Binding-site contacts:
Ligand atom C3 contacts residue LEU1014 of chain 1.B at 4.0 Å (hydrophobic).
Ligand atom C3 contacts residue PHE914 of chain 1.B at 3.8 Å (hydrophobic).
Ligand atom C1' contacts residue ARG880 of chain 1.B at 3.5 Å.
Ligand atom C3 contacts residue GLU802 of chain 1.B at 4.1 Å.
Ligand atom O2 contacts residue VAL1011 of chain 1.B at 3.8 Å.
Ligand atom C3 contacts residue LEU873 of chain 1.B at 4.3 Å (hydrophobic).
Ligand atom O2' contacts residue SER1008 of chain 1.B at 4.1 Å.
Ligand atom C2 contacts residue PHE914 of chain 1.B at 3.7 Å (hydrophobic).
Ligand atom O1' contacts residue ARG880 of chain 1.B at 3.3 Å (salt-bridge).
Ligand atom C5 contacts residue ALA1078 of chain 1.B at 3.8 Å (hydrophobic).
Ligand atom C1' contacts residue SER1008 of chain 1.B at 4.2 Å.
Ligand atom C6 contacts residue PHE914 of chain 1.B at 3.6 Å (hydrophobic).
Ligand atom O1' contacts residue SER1008 of chain 1.B at 3.9 Å.
Ligand atom O2' contacts residue PHE914 of chain 1.B at 3.5 Å.
Ligand atom C5 contacts residue GLU802 of chain 1.B at 3.0 Å.
Ligand atom O2' contacts residue ARG880 of chain 1.B at 2.7 Å (salt-bridge).
Ligand atom C1' contacts residue PHE914 of chain 1.B at 3.6 Å (hydrophobic).
Ligand atom C2 contacts residue THR1010 of chain 1.B at 4.3 Å.
Ligand atom C4 contacts residue PHE1009 of chain 1.B at 3.9 Å (hydrophobic).
Ligand atom O1' contacts residue PHE914 of chain 1.B at 4.0 Å.
Ligand atom C1' contacts residue THR1010 of chain 1.B at 3.8 Å.
Ligand atom C5 contacts residue PHE1009 of chain 1.B at 4.0 Å (hydrophobic).
Ligand atom C4 contacts residue LEU873 of chain 1.B at 4.2 Å (hydrophobic).
Ligand atom O2 contacts residue PHE914 of chain 1.B at 4.2 Å.
Ligand atom O1' contacts residue THR1010 of chain 1.B at 2.7 Å (h-bond).
Ligand atom C5 contacts residue PHE914 of chain 1.B at 3.5 Å (hydrophobic).
Ligand atom C3 contacts residue PHE1009 of chain 1.B at 3.7 Å (hydrophobic).
Ligand atom C4 contacts residue PHE914 of chain 1.B at 3.8 Å (hydrophobic).
Ligand atom O2 contacts residue SER876 of chain 1.B at 3.9 Å.
Ligand atom O2 contacts residue PHE1009 of chain 1.B at 4.2 Å.
Ligand atom C1' contacts residue PHE1009 of chain 1.B at 4.0 Å (hydrophobic).
Ligand atom C2 contacts residue PHE1009 of chain 1.B at 3.7 Å (hydrophobic).
Ligand atom O1' contacts residue PHE1009 of chain 1.B at 3.7 Å.
Ligand atom C4 contacts residue GLU802 of chain 1.B at 2.8 Å.
Ligand atom C6 contacts residue ALA1079 of chain 1.B at 4.1 Å (hydrophobic).
Ligand atom C1 contacts residue PHE914 of chain 1.B at 3.4 Å (hydrophobic).
Ligand atom C1 contacts residue PHE1009 of chain 1.B at 3.9 Å (hydrophobic).
Ligand atom C6 contacts residue PHE1009 of chain 1.B at 4.0 Å (hydrophobic).
Ligand atom O2' contacts residue ALA1079 of chain 1.B at 4.1 Å.
Ligand atom O2 contacts residue THR1010 of chain 1.B at 3.3 Å (h-bond).

This protein binds this small molecule.
Small molecule (SMILES): O=C(O)c1ccccc1O

Sequence of chain 1.B:
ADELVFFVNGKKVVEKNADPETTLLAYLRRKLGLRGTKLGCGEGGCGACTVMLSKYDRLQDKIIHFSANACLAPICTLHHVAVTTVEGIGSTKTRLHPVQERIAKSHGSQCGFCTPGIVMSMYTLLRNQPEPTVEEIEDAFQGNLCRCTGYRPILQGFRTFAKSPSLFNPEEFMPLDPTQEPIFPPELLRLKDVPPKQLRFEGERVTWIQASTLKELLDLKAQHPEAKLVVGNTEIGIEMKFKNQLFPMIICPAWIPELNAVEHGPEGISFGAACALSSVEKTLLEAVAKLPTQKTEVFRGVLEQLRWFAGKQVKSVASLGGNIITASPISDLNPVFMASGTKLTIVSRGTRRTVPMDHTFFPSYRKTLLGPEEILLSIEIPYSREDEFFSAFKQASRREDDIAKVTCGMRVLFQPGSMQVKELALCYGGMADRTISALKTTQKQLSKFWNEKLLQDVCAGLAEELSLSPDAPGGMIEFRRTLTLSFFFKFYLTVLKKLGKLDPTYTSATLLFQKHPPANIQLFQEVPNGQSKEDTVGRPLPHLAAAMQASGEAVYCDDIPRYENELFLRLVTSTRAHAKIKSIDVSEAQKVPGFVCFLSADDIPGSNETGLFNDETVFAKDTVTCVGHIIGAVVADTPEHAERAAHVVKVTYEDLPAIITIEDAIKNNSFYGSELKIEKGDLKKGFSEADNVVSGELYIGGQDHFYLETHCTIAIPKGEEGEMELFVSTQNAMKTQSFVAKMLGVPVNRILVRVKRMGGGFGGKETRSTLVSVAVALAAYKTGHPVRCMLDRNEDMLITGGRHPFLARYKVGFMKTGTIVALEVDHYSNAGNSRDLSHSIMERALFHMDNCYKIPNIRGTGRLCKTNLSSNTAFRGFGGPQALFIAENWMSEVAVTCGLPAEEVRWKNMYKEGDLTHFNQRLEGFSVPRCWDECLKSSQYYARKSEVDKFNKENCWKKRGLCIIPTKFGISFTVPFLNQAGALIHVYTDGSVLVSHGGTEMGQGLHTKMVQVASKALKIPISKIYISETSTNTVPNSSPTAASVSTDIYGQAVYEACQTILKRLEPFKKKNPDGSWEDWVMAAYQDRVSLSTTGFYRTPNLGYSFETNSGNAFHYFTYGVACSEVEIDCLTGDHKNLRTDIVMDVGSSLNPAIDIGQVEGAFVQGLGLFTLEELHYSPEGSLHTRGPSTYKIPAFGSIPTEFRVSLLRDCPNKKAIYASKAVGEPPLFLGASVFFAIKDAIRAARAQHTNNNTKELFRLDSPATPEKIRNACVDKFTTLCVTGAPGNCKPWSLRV